The small molecule below binds the protein below.
Small molecule (SMILES): OC[C@H]1O[C@H](O)[C@@H](O)[C@@H](O)[C@@H]1O

Binding-site contacts:
Ligand atom O3 contacts residue GLY227 of chain 1.B at 3.5 Å.
Ligand atom C6 contacts residue TYR12 of chain 1.B at 3.9 Å (hydrophobic).
Ligand atom C4 contacts residue ASN14 of chain 1.B at 3.8 Å.
Ligand atom C4 contacts residue TYR12 of chain 1.B at 4.5 Å (hydrophobic).
Ligand atom C6 contacts residue ASP208 of chain 1.B at 3.4 Å.
Ligand atom O5 contacts residue TYR100 of chain 1.B at 4.3 Å.
Ligand atom O4 contacts residue TYR12 of chain 1.B at 3.4 Å.
Ligand atom O2 contacts residue GLY98 of chain 1.B at 3.5 Å.
Ligand atom C3 contacts residue GLY227 of chain 1.B at 4.2 Å.
Ligand atom O6 contacts residue ALA207 of chain 1.B at 3.2 Å.
Ligand atom O4 contacts residue ARG228 of chain 1.B at 3.7 Å.
Ligand atom C2 contacts residue LEU99 of chain 1.B at 3.9 Å (hydrophobic).
Ligand atom C6 contacts residue TYR100 of chain 1.B at 3.8 Å (hydrophobic).
Ligand atom O6 contacts residue LEU99 of chain 1.B at 3.2 Å (h-bond).
Ligand atom C3 contacts residue ASP208 of chain 1.B at 4.3 Å.
Ligand atom O6 contacts residue GLY98 of chain 1.B at 3.3 Å.
Ligand atom O2 contacts residue LEU99 of chain 1.B at 3.5 Å.
Ligand atom O4 contacts residue ASN14 of chain 1.B at 2.7 Å (h-bond).
Ligand atom C5 contacts residue ASN14 of chain 1.B at 4.2 Å.
Ligand atom O1 contacts residue LEU99 of chain 1.B at 3.9 Å.
Ligand atom O4 contacts residue GLY227 of chain 1.B at 4.4 Å.
Ligand atom C4 contacts residue ARG228 of chain 1.B at 3.7 Å.
Ligand atom C5 contacts residue ASP208 of chain 1.B at 3.7 Å.
Ligand atom O3 contacts residue ARG228 of chain 1.B at 2.8 Å (salt-bridge).
Ligand atom O6 contacts residue TYR100 of chain 1.B at 3.0 Å (h-bond).
Ligand atom O3 contacts residue THR226 of chain 1.B at 4.4 Å.
Ligand atom O5 contacts residue LEU99 of chain 1.B at 3.5 Å (h-bond).
Ligand atom C5 contacts residue TYR12 of chain 1.B at 3.8 Å (hydrophobic).
Ligand atom C5 contacts residue LEU99 of chain 1.B at 4.3 Å (hydrophobic).
Ligand atom O6 contacts residue ASP208 of chain 1.B at 2.8 Å (salt-bridge).
Ligand atom C4 contacts residue ASP208 of chain 1.B at 3.0 Å.
Ligand atom C4 contacts residue GLY227 of chain 1.B at 4.0 Å.
Ligand atom O4 contacts residue ASP208 of chain 1.B at 2.5 Å (salt-bridge).
Ligand atom C1 contacts residue LEU99 of chain 1.B at 3.5 Å (hydrophobic).
Ligand atom C3 contacts residue ASN14 of chain 1.B at 3.9 Å.
Ligand atom O2 contacts residue GLY227 of chain 1.B at 3.9 Å.
Ligand atom C3 contacts residue ARG228 of chain 1.B at 3.6 Å.
Ligand atom C6 contacts residue LEU99 of chain 1.B at 4.1 Å (hydrophobic).
Ligand atom C6 contacts residue ALA207 of chain 1.B at 3.4 Å (hydrophobic).

Sequence of chain 1.B:
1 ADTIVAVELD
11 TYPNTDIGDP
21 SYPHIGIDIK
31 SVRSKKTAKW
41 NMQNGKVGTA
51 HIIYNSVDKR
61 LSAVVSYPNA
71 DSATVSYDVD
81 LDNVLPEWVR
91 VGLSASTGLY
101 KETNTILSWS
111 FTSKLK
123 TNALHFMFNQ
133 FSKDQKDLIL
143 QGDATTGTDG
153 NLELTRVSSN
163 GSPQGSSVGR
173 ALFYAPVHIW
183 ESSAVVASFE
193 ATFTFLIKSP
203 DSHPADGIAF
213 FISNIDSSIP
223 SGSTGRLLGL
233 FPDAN